This small molecule binds to this protein.
Small molecule (SMILES): CC(=O)N[C@@H]1[C@@H](O)[C@H](O)[C@@H](CO)O[C@H]1O

Binding-site contacts:
Ligand atom C8 contacts residue ASN126 of chain 1.L at 3.9 Å.
Ligand atom C2 contacts residue ASN126 of chain 1.L at 2.5 Å.
Ligand atom O5 contacts residue ASN126 of chain 1.L at 2.4 Å (h-bond).
Ligand atom C4 contacts residue ASN126 of chain 1.L at 4.2 Å.
Ligand atom C7 contacts residue ASN126 of chain 1.L at 3.2 Å.
Ligand atom C1 contacts residue ASN126 of chain 1.L at 1.4 Å.
Ligand atom O7 contacts residue ASN126 of chain 1.L at 3.1 Å (h-bond).
Ligand atom C3 contacts residue ASN126 of chain 1.L at 3.8 Å.
Ligand atom N2 contacts residue ASN126 of chain 1.L at 2.9 Å (h-bond).
Ligand atom C8 contacts residue GLU123 of chain 1.L at 3.3 Å.
Ligand atom C5 contacts residue ASN126 of chain 1.L at 3.7 Å.
Ligand atom C8 contacts residue TYR127 of chain 1.L at 3.8 Å (hydrophobic).
Ligand atom O7 contacts residue TYR127 of chain 1.L at 3.5 Å (h-bond).
Ligand atom C7 contacts residue TYR127 of chain 1.L at 4.1 Å (hydrophobic).

Sequence of chain 1.L:
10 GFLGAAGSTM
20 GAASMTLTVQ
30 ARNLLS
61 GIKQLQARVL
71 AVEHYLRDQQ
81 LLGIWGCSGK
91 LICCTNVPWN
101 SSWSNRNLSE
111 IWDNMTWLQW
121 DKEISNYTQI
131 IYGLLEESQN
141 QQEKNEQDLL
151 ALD